Binding-site contacts:
Ligand atom O02 contacts residue LYS16 of chain 2.A at 3.3 Å.
Ligand atom C07 contacts residue LEU111 of chain 1.A at 3.3 Å (hydrophobic).
Ligand atom C13 contacts residue S2B1 of chain 2.C at 1.5 Å.
Ligand atom O01 contacts residue LYS16 of chain 1.A at 3.0 Å.
Ligand atom C03 contacts residue S2B1 of chain 2.C at 0.1 Å.
Ligand atom O03 contacts residue S2B1 of chain 2.C at 0.7 Å (h-bond).
Ligand atom C08 contacts residue S2B1 of chain 2.C at 0.3 Å.
Ligand atom O07 contacts residue LYS16 of chain 1.A at 3.5 Å.
Ligand atom C09 contacts residue S2B1 of chain 2.C at 1.1 Å.
Ligand atom C10 contacts residue SER118 of chain 1.A at 2.8 Å.
Ligand atom B01 contacts residue S2B1 of chain 2.C at 1.3 Å.
Ligand atom C02 contacts residue S2B1 of chain 2.C at 0.2 Å.
Ligand atom C05 contacts residue ALA109 of chain 1.A at 3.6 Å (hydrophobic).
Ligand atom C12 contacts residue S2B1 of chain 2.C at 0.5 Å.
Ligand atom O03 contacts residue SER118 of chain 1.A at 2.7 Å (h-bond).
Ligand atom C10 contacts residue S2B1 of chain 2.C at 0.9 Å.
Ligand atom C05 contacts residue S2B1 of chain 2.C at 2.5 Å.
Ligand atom C16 contacts residue LYS16 of chain 1.A at 3.5 Å.
Ligand atom B02 contacts residue S2B1 of chain 2.C at 0.6 Å.
Ligand atom C14 contacts residue S2B1 of chain 2.C at 0.1 Å.
Ligand atom O02 contacts residue S2B1 of chain 2.C at 0.7 Å (h-bond).
Ligand atom C15 contacts residue S2B1 of chain 2.C at 0.2 Å.
Ligand atom C06 contacts residue SER118 of chain 1.A at 3.5 Å.
Ligand atom O08 contacts residue LEU111 of chain 1.A at 3.3 Å.
Ligand atom O01 contacts residue S2B1 of chain 2.C at 0.7 Å (h-bond).
Ligand atom C04 contacts residue S2B1 of chain 2.C at 0.1 Å.
Ligand atom B01 contacts residue SER118 of chain 1.A at 1.5 Å.
Ligand atom C16 contacts residue S2B1 of chain 2.C at 1.4 Å.
Ligand atom O07 contacts residue S2B1 of chain 2.C at 1.9 Å (h-bond).
Ligand atom O08 contacts residue S2B1 of chain 2.C at 0.9 Å.
Ligand atom O04 contacts residue S2B1 of chain 2.C at 2.3 Å.
Ligand atom O03 contacts residue SER118 of chain 2.A at 2.8 Å (h-bond).
Ligand atom O08 contacts residue SER118 of chain 2.A at 2.2 Å (h-bond).
Ligand atom C01 contacts residue S2B1 of chain 2.C at 0.3 Å.
Ligand atom C07 contacts residue SER118 of chain 2.A at 2.9 Å.
Ligand atom C06 contacts residue S2B1 of chain 2.C at 1.8 Å.
Ligand atom C07 contacts residue S2B1 of chain 2.C at 1.3 Å.
Ligand atom O01 contacts residue GLU55 of chain 1.A at 3.4 Å (salt-bridge).
Ligand atom C11 contacts residue S2B1 of chain 2.C at 0.9 Å.
Ligand atom C05 contacts residue THR120 of chain 1.A at 3.6 Å.

Sequence of chain 1.A:
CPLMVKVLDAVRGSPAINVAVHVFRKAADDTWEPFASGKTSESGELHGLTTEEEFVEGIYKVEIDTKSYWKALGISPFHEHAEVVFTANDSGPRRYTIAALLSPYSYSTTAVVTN

This protein binds this small molecule.
Small molecule (SMILES): O=C1O[B-](O)(O)c2ccc(/C=C/c3ccc4c(c3)C(=O)O[B-]4(O)O)cc21

Sequence of chain 2.A:
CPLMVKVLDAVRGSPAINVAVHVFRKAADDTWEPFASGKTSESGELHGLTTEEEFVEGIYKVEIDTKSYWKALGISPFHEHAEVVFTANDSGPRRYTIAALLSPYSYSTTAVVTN